Binding-site contacts:
Ligand atom N5 contacts residue DMS1 of chain 1.B at 3.9 Å.
Ligand atom C19 contacts residue ASP308 of chain 1.A at 3.8 Å.
Ligand atom C20 contacts residue ASP124 of chain 1.A at 3.3 Å.
Ligand atom C19 contacts residue THR311 of chain 1.A at 3.9 Å.
Ligand atom C12 contacts residue GLY169 of chain 1.A at 3.8 Å.
Ligand atom C27 contacts residue GLY310 of chain 1.A at 3.6 Å.
Ligand atom C29 contacts residue ASP170 of chain 1.A at 3.5 Å.
Ligand atom C17 contacts residue THR311 of chain 1.A at 3.4 Å.
Ligand atom C23 contacts residue DMS1 of chain 1.B at 3.6 Å.
Ligand atom N6 contacts residue ASP124 of chain 1.A at 2.9 Å (salt-bridge).
Ligand atom C25 contacts residue ASP208 of chain 1.A at 3.9 Å.
Ligand atom C20 contacts residue GLY310 of chain 1.A at 3.7 Å.
Ligand atom C24 contacts residue PHE205 of chain 1.A at 3.8 Å (hydrophobic).
Ligand atom N7 contacts residue DMS1 of chain 1.B at 3.4 Å.
Ligand atom C21 contacts residue GLY310 of chain 1.A at 3.9 Å.
Ligand atom N6 contacts residue ASP308 of chain 1.A at 3.0 Å (salt-bridge).
Ligand atom C13 contacts residue ILE389 of chain 1.A at 3.6 Å (hydrophobic).
Ligand atom C22 contacts residue ASP170 of chain 1.A at 3.3 Å.
Ligand atom C22 contacts residue DMS1 of chain 1.B at 3.8 Å.
Ligand atom N5 contacts residue THR311 of chain 1.A at 2.8 Å (h-bond).
Ligand atom O1 contacts residue GLY169 of chain 1.A at 3.7 Å.
Ligand atom C11 contacts residue ILE389 of chain 1.A at 3.9 Å (hydrophobic).
Ligand atom C17 contacts residue DMS1 of chain 1.B at 3.7 Å.
Ligand atom C26 contacts residue ASP122 of chain 1.A at 3.1 Å.
Ligand atom C25 contacts residue PHE205 of chain 1.A at 3.9 Å (hydrophobic).
Ligand atom C11 contacts residue GLY169 of chain 1.A at 3.0 Å.
Ligand atom C29 contacts residue GLY169 of chain 1.A at 3.6 Å.
Ligand atom C20 contacts residue TYR168 of chain 1.A at 3.7 Å (hydrophobic).
Ligand atom C27 contacts residue ASP122 of chain 1.A at 3.5 Å.
Ligand atom C15 contacts residue TYR315 of chain 1.A at 3.5 Å (hydrophobic).
Ligand atom C22 contacts residue TYR168 of chain 1.A at 3.4 Å (hydrophobic).
Ligand atom C19 contacts residue GLY310 of chain 1.A at 3.2 Å.
Ligand atom N7 contacts residue ASP170 of chain 1.A at 3.0 Å (salt-bridge).
Ligand atom C28 contacts residue GLY310 of chain 1.A at 3.8 Å.
Ligand atom O1 contacts residue TYR168 of chain 1.A at 3.6 Å.
Ligand atom C19 contacts residue ASP124 of chain 1.A at 3.8 Å.
Ligand atom C18 contacts residue THR311 of chain 1.A at 3.6 Å.
Ligand atom N7 contacts residue SER172 of chain 1.A at 3.7 Å.
Ligand atom C14 contacts residue TYR315 of chain 1.A at 3.5 Å (hydrophobic).
Ligand atom N4 contacts residue THR311 of chain 1.A at 3.4 Å (h-bond).

A protein and the small-molecule ligand that binds it are described below.
Small molecule (SMILES): NC(Cc1cc2ccccc2[nH]1)C(=O)NN=Cc1cccc(/C=N/NC(=O)[C@@H](N)Cc2c[nH]c3ccccc23)c1

Sequence of chain 1.A:
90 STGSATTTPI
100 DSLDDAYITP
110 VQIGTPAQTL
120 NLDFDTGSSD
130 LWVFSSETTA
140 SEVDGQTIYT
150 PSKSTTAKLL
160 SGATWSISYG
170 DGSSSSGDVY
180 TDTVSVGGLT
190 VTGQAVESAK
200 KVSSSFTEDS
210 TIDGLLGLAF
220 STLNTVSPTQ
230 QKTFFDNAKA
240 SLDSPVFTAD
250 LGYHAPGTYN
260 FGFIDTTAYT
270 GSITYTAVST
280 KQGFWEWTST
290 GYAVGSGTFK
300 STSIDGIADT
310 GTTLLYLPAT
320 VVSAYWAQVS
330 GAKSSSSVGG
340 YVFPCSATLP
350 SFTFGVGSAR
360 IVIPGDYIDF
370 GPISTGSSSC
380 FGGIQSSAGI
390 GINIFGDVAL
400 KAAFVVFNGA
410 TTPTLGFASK